Sequence of chain 1.A:
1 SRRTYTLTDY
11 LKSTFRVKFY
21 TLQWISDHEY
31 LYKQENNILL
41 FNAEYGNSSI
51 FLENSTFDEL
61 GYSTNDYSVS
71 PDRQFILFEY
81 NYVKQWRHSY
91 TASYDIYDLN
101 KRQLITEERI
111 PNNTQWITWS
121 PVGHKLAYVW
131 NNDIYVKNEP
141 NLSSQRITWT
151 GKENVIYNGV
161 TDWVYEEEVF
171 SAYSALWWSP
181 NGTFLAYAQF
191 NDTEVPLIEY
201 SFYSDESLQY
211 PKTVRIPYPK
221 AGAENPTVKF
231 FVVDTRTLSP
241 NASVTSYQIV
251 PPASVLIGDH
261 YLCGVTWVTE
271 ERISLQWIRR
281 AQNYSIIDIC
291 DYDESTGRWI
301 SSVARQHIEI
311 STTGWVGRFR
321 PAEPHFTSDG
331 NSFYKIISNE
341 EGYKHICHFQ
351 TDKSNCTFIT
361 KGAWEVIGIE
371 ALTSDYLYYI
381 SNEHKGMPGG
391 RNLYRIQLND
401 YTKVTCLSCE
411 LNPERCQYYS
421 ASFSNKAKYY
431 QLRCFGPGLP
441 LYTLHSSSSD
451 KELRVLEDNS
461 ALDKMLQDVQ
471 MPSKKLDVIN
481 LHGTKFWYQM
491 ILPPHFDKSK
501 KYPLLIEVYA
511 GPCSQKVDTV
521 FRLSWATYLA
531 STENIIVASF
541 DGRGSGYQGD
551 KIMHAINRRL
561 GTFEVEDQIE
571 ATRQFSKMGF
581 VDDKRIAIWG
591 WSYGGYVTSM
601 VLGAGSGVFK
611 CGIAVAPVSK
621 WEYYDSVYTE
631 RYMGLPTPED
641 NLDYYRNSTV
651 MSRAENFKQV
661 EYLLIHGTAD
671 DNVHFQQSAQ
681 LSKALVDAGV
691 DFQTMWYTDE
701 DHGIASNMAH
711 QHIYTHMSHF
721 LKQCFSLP

This small molecule binds to this protein.
Small molecule (SMILES): CC(=O)N[C@@H]1[C@@H](O)[C@H](O)[C@@H](CO)O[C@H]1O

Binding-site contacts:
Ligand atom C4 contacts residue ASN54 of chain 1.A at 4.3 Å.
Ligand atom C8 contacts residue GLU35 of chain 1.A at 4.3 Å.
Ligand atom O3 contacts residue GLU35 of chain 1.A at 3.8 Å.
Ligand atom O6 contacts residue ASN54 of chain 1.A at 4.4 Å.
Ligand atom C5 contacts residue ASN37 of chain 1.A at 4.4 Å.
Ligand atom C7 contacts residue GLU35 of chain 1.A at 3.7 Å.
Ligand atom C2 contacts residue ASN37 of chain 1.A at 4.0 Å.
Ligand atom C7 contacts residue ASN36 of chain 1.A at 4.4 Å.
Ligand atom N2 contacts residue GLU35 of chain 1.A at 4.2 Å.
Ligand atom C4 contacts residue GLU35 of chain 1.A at 4.4 Å.
Ligand atom O7 contacts residue GLU35 of chain 1.A at 3.4 Å (salt-bridge).
Ligand atom C8 contacts residue ASN36 of chain 1.A at 4.4 Å.
Ligand atom N2 contacts residue ASN54 of chain 1.A at 2.9 Å (h-bond).
Ligand atom C2 contacts residue GLU35 of chain 1.A at 3.9 Å.
Ligand atom O5 contacts residue ASN54 of chain 1.A at 2.3 Å (h-bond).
Ligand atom C1 contacts residue GLU35 of chain 1.A at 4.1 Å.
Ligand atom C1 contacts residue ASN54 of chain 1.A at 1.4 Å.
Ligand atom C3 contacts residue ASN54 of chain 1.A at 4.0 Å.
Ligand atom O7 contacts residue ASN36 of chain 1.A at 3.6 Å (h-bond).
Ligand atom C1 contacts residue ASN37 of chain 1.A at 3.3 Å.
Ligand atom O5 contacts residue ASN37 of chain 1.A at 3.0 Å (h-bond).
Ligand atom C7 contacts residue ASN54 of chain 1.A at 3.3 Å.
Ligand atom C2 contacts residue ASN54 of chain 1.A at 2.8 Å.
Ligand atom O6 contacts residue ASN37 of chain 1.A at 4.1 Å.
Ligand atom C5 contacts residue ASN54 of chain 1.A at 3.4 Å.
Ligand atom O7 contacts residue ASN54 of chain 1.A at 3.0 Å (h-bond).